Sequence of chain 2.A:
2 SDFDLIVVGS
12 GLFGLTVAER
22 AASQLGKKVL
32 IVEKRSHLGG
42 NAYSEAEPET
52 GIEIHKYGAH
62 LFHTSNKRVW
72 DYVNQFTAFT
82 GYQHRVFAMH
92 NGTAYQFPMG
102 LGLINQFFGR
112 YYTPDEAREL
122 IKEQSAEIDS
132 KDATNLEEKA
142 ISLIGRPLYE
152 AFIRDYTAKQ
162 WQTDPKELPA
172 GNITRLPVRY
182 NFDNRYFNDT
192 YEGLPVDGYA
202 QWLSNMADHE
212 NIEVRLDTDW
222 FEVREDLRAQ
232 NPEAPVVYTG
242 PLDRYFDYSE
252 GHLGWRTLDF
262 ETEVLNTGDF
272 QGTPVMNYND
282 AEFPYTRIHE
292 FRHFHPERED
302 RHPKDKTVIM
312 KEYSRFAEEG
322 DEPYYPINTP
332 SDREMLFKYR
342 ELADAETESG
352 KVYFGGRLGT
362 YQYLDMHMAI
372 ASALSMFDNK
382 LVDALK

Binding-site contacts:
Ligand atom C6 contacts residue TYR157 of chain 2.A at 3.5 Å (hydrophobic).
Ligand atom C4 contacts residue ASN278 of chain 2.A at 3.7 Å.
Ligand atom C2B contacts residue THR158 of chain 2.A at 3.5 Å.
Ligand atom C5 contacts residue TYR157 of chain 2.A at 3.4 Å (hydrophobic).
Ligand atom O2A contacts residue GLN161 of chain 2.A at 3.1 Å (h-bond).
Ligand atom O2B contacts residue ARG288 of chain 2.A at 3.3 Å (salt-bridge).
Ligand atom O4' contacts residue TYR364 of chain 2.A at 3.7 Å.
Ligand atom O2 contacts residue ILE154 of chain 2.A at 3.3 Å.
Ligand atom C5 contacts residue ASN278 of chain 2.A at 3.7 Å.
Ligand atom PA contacts residue GLN161 of chain 2.A at 3.8 Å.
Ligand atom O1A contacts residue ARG288 of chain 2.A at 3.4 Å (salt-bridge).
Ligand atom O6' contacts residue FDA1 of chain 2.B at 3.6 Å.
Ligand atom O1A contacts residue GLN161 of chain 2.A at 3.5 Å (h-bond).
Ligand atom O4' contacts residue ASP366 of chain 2.A at 2.9 Å (salt-bridge).
Ligand atom O6' contacts residue TYR326 of chain 2.A at 3.4 Å (h-bond).
Ligand atom C3B contacts residue GLN161 of chain 2.A at 3.3 Å.
Ligand atom O6' contacts residue TYR364 of chain 2.A at 2.6 Å (h-bond).
Ligand atom O3B contacts residue GLN161 of chain 2.A at 3.0 Å (h-bond).
Ligand atom C4' contacts residue TYR364 of chain 2.A at 3.5 Å (hydrophobic).
Ligand atom O1A contacts residue TYR157 of chain 2.A at 2.5 Å (h-bond).
Ligand atom C4 contacts residue PHE98 of chain 2.A at 3.6 Å (hydrophobic).
Ligand atom C2 contacts residue PHE153 of chain 2.A at 3.7 Å (hydrophobic).
Ligand atom N3 contacts residue TYR157 of chain 2.A at 3.3 Å.
Ligand atom O4 contacts residue ASN280 of chain 2.A at 3.3 Å (h-bond).
Ligand atom O2' contacts residue THR158 of chain 2.A at 3.0 Å (h-bond).
Ligand atom C4 contacts residue TYR157 of chain 2.A at 3.5 Å (hydrophobic).
Ligand atom O1B contacts residue TYR187 of chain 2.A at 2.7 Å (h-bond).
Ligand atom O4 contacts residue PHE98 of chain 2.A at 3.4 Å.
Ligand atom C6' contacts residue TYR364 of chain 2.A at 3.0 Å (hydrophobic).
Ligand atom C5' contacts residue TYR364 of chain 2.A at 3.8 Å (hydrophobic).
Ligand atom O3B contacts residue TRP162 of chain 2.A at 3.5 Å (h-bond).
Ligand atom O2 contacts residue PHE153 of chain 2.A at 3.5 Å (h-bond).
Ligand atom N3 contacts residue PHE153 of chain 2.A at 3.1 Å (h-bond).
Ligand atom PB contacts residue TYR187 of chain 2.A at 3.7 Å.
Ligand atom O3A contacts residue TYR187 of chain 2.A at 3.5 Å (h-bond).
Ligand atom N1 contacts residue TYR157 of chain 2.A at 3.6 Å.
Ligand atom O4 contacts residue ASN278 of chain 2.A at 3.0 Å (h-bond).
Ligand atom O2 contacts residue THR158 of chain 2.A at 3.7 Å.
Ligand atom O5B contacts residue GLN161 of chain 2.A at 3.9 Å.
Ligand atom C2 contacts residue TYR157 of chain 2.A at 3.4 Å (hydrophobic).

The protein below binds the small molecule below.
Small molecule (SMILES): CC(=O)N[C@H]1[C@@H](O[P](=O)(O)O[P](=O)(O)OC[C@H]2O[C@@H](n3ccc(=O)[nH]c3=O)[C@H](O)[C@@H]2O)O[C@H](CO)[C@@H](O)[C@@H]1O